Binding-site contacts:
Ligand atom C3 contacts residue SER199 of chain 1.A at 4.1 Å.
Ligand atom O1P contacts residue SER183 of chain 1.A at 2.6 Å (h-bond).
Ligand atom O1P contacts residue SER199 of chain 1.A at 3.1 Å (h-bond).
Ligand atom C2' contacts residue LYS180 of chain 1.A at 4.1 Å.
Ligand atom O2P contacts residue GLY200 of chain 1.A at 4.3 Å.
Ligand atom P contacts residue GLY181 of chain 1.A at 4.1 Å.
Ligand atom P contacts residue SER183 of chain 1.A at 1.6 Å.
Ligand atom C2' contacts residue ARG202 of chain 1.A at 4.2 Å.
Ligand atom O2P contacts residue GLY181 of chain 1.A at 4.4 Å.
Ligand atom C2 contacts residue LYS180 of chain 1.A at 4.1 Å.
Ligand atom O3P contacts residue GLY181 of chain 1.A at 2.7 Å (h-bond).
Ligand atom C1' contacts residue GLY200 of chain 1.A at 3.0 Å.
Ligand atom C3 contacts residue CYS26 of chain 1.A at 4.4 Å (hydrophobic).
Ligand atom C1' contacts residue SER183 of chain 1.A at 3.4 Å.
Ligand atom C1 contacts residue SER183 of chain 1.A at 3.9 Å.
Ligand atom C2 contacts residue SER199 of chain 1.A at 3.9 Å.
Ligand atom C2 contacts residue GLY200 of chain 1.A at 4.4 Å.
Ligand atom O1P contacts residue GLY200 of chain 1.A at 4.0 Å.
Ligand atom O2P contacts residue SER183 of chain 1.A at 2.5 Å (h-bond).
Ligand atom O3P contacts residue CYS179 of chain 1.A at 4.2 Å.
Ligand atom C3' contacts residue THR198 of chain 1.A at 3.4 Å.
Ligand atom O3P contacts residue ASP182 of chain 1.A at 3.7 Å.
Ligand atom O2P contacts residue LYS180 of chain 1.A at 3.7 Å.
Ligand atom C3' contacts residue GLY200 of chain 1.A at 3.4 Å.
Ligand atom P contacts residue SER199 of chain 1.A at 4.2 Å.
Ligand atom C3 contacts residue SER183 of chain 1.A at 4.5 Å.
Ligand atom C2' contacts residue GLY200 of chain 1.A at 2.9 Å.
Ligand atom O2P contacts residue CYS179 of chain 1.A at 4.0 Å.
Ligand atom C1' contacts residue THR198 of chain 1.A at 4.2 Å.
Ligand atom C1 contacts residue LYS180 of chain 1.A at 3.9 Å.
Ligand atom C3' contacts residue SER183 of chain 1.A at 3.8 Å.
Ligand atom P contacts residue LYS180 of chain 1.A at 4.2 Å.
Ligand atom C1 contacts residue SER199 of chain 1.A at 3.8 Å.
Ligand atom O3P contacts residue SER183 of chain 1.A at 2.5 Å (h-bond).
Ligand atom O3P contacts residue LYS180 of chain 1.A at 3.6 Å.

Sequence of chain 1.A:
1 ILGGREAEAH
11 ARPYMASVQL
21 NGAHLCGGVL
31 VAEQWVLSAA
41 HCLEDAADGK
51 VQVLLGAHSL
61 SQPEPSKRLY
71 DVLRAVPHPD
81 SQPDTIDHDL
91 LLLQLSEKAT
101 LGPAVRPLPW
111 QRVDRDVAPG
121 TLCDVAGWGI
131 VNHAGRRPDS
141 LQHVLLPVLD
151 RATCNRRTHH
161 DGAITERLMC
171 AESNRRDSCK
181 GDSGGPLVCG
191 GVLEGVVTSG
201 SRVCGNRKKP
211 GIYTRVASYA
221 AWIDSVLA

This small molecule binds to this protein.
Small molecule (SMILES): CC(C)O[PH](=O)OC(C)C